Sequence of chain 2.B:
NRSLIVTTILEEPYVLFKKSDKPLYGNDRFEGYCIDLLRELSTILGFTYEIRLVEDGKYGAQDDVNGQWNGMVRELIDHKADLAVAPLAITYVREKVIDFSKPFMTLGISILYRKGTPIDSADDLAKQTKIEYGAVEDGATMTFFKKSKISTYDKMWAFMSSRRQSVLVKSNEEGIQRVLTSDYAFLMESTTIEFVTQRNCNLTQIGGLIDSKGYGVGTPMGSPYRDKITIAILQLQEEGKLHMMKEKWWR

This small molecule binds to this protein.
Small molecule (SMILES): N[C@@H](Cn1oc(=O)[nH]c1=O)C(=O)O

Binding-site contacts:
Ligand atom O17 contacts residue TYR61 of chain 2.B at 3.4 Å.
Ligand atom C01 contacts residue ALA142 of chain 2.B at 3.7 Å (hydrophobic).
Ligand atom C01 contacts residue ALA91 of chain 2.B at 4.0 Å (hydrophobic).
Ligand atom O18 contacts residue ALA142 of chain 2.B at 3.2 Å (h-bond).
Ligand atom C02 contacts residue TYR61 of chain 2.B at 3.8 Å (hydrophobic).
Ligand atom O19 contacts residue GLU191 of chain 2.B at 2.8 Å (salt-bridge).
Ligand atom C01 contacts residue ARG96 of chain 2.B at 3.5 Å.
Ligand atom O20 contacts residue GLU191 of chain 2.B at 3.5 Å (salt-bridge).
Ligand atom O17 contacts residue GLY141 of chain 2.B at 3.5 Å.
Ligand atom C02 contacts residue GLU191 of chain 2.B at 3.3 Å.
Ligand atom NP3 contacts residue TYR217 of chain 2.B at 3.8 Å.
Ligand atom C04 contacts residue VAL138 of chain 2.B at 3.7 Å (hydrophobic).
Ligand atom O16 contacts residue TYR61 of chain 2.B at 3.3 Å.
Ligand atom NP3 contacts residue TYR61 of chain 2.B at 3.7 Å.
Ligand atom NP3 contacts residue PRO89 of chain 2.B at 2.7 Å (h-bond).
Ligand atom O17 contacts residue ALA142 of chain 2.B at 2.7 Å (h-bond).
Ligand atom N14 contacts residue ASN174 of chain 2.B at 3.6 Å (h-bond).
Ligand atom O16 contacts residue ARG96 of chain 2.B at 3.0 Å (salt-bridge).
Ligand atom C05 contacts residue MET190 of chain 2.B at 4.0 Å (hydrophobic).
Ligand atom O18 contacts residue GLY141 of chain 2.B at 3.6 Å.
Ligand atom N14 contacts residue VAL138 of chain 2.B at 3.6 Å.
Ligand atom C05 contacts residue GLU191 of chain 2.B at 3.3 Å.
Ligand atom O18 contacts residue VAL138 of chain 2.B at 3.6 Å.
Ligand atom O17 contacts residue ARG96 of chain 2.B at 2.8 Å (salt-bridge).
Ligand atom O19 contacts residue MET190 of chain 2.B at 3.4 Å.
Ligand atom C05 contacts residue ASN174 of chain 2.B at 3.6 Å.
Ligand atom C03 contacts residue TYR61 of chain 2.B at 3.4 Å (hydrophobic).
Ligand atom O16 contacts residue ALA91 of chain 2.B at 3.0 Å (h-bond).
Ligand atom O16 contacts residue LEU90 of chain 2.B at 3.5 Å.
Ligand atom O16 contacts residue PRO89 of chain 2.B at 3.4 Å (h-bond).
Ligand atom O20 contacts residue ASN174 of chain 2.B at 2.8 Å (h-bond).
Ligand atom O18 contacts residue THR143 of chain 2.B at 2.9 Å (h-bond).
Ligand atom C02 contacts residue PRO89 of chain 2.B at 4.0 Å (hydrophobic).
Ligand atom O19 contacts residue ASN174 of chain 2.B at 3.8 Å.
Ligand atom N15 contacts residue MET190 of chain 2.B at 4.0 Å.
Ligand atom N15 contacts residue GLU191 of chain 2.B at 3.5 Å.
Ligand atom N15 contacts residue THR143 of chain 2.B at 2.9 Å (h-bond).
Ligand atom NP3 contacts residue GLU191 of chain 2.B at 2.7 Å (salt-bridge).
Ligand atom C01 contacts residue TYR61 of chain 2.B at 3.4 Å (hydrophobic).
Ligand atom C04 contacts residue THR143 of chain 2.B at 3.4 Å.